A protein and the small-molecule ligand that binds it are described below.
Small molecule (SMILES): CC(C)C[C@H](NC(=O)[C@H](CO)NC(=O)[C@H](Cc1ccccc1)NC(=O)[C@H](CCC(N)=O)NC(=O)[C@@H]1CCCN1)C(=O)N[C@H](C=O)CC1=CN=C2C=CC=CC12

Sequence of chain 1.B:
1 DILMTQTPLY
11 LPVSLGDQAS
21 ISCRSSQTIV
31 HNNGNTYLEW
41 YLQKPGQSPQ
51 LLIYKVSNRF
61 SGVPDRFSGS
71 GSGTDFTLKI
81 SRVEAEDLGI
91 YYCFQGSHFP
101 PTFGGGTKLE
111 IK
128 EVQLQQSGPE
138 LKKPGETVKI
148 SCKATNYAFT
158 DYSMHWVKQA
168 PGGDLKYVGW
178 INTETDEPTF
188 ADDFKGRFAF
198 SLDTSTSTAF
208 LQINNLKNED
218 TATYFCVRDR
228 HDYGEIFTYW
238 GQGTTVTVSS

Binding-site contacts:
Ligand atom NE2 contacts residue ASP158 of chain 1.B at 3.2 Å (salt-bridge).
Ligand atom NE2 contacts residue GLU181 of chain 1.B at 3.6 Å.
Ligand atom OE1 contacts residue ASN179 of chain 1.B at 3.2 Å.
Ligand atom CD contacts residue THR180 of chain 1.B at 3.5 Å.
Ligand atom CE3 contacts residue PHE99 of chain 1.B at 3.3 Å (hydrophobic).
Ligand atom CH2 contacts residue PRO101 of chain 1.B at 3.4 Å (hydrophobic).
Ligand atom CG contacts residue PHE99 of chain 1.B at 3.6 Å (hydrophobic).
Ligand atom NE2 contacts residue TYR159 of chain 1.B at 3.4 Å.
Ligand atom NE1 contacts residue GLY96 of chain 1.B at 2.8 Å (h-bond).
Ligand atom CD contacts residue TYR159 of chain 1.B at 3.4 Å (hydrophobic).
Ligand atom O contacts residue ASP158 of chain 1.B at 3.5 Å (salt-bridge).
Ligand atom O contacts residue TRP177 of chain 1.B at 3.3 Å.
Ligand atom O contacts residue HIS31 of chain 1.B at 3.1 Å (h-bond).
Ligand atom OE1 contacts residue SER160 of chain 1.B at 2.9 Å (h-bond).
Ligand atom C contacts residue ASP158 of chain 1.B at 3.0 Å.
Ligand atom O contacts residue HIS228 of chain 1.B at 3.4 Å (h-bond).
Ligand atom CD2 contacts residue PHE99 of chain 1.B at 3.5 Å (hydrophobic).
Ligand atom CE3 contacts residue TRP177 of chain 1.B at 3.4 Å (hydrophobic).
Ligand atom N contacts residue TYR159 of chain 1.B at 3.6 Å.
Ligand atom CD contacts residue ASN179 of chain 1.B at 3.4 Å.
Ligand atom N contacts residue ASP158 of chain 1.B at 3.4 Å (salt-bridge).
Ligand atom CZ3 contacts residue TYR174 of chain 1.B at 3.1 Å (hydrophobic).
Ligand atom OG contacts residue HIS228 of chain 1.B at 3.3 Å (h-bond).
Ligand atom N contacts residue SER160 of chain 1.B at 3.1 Å (h-bond).
Ligand atom N contacts residue ASP158 of chain 1.B at 2.8 Å (salt-bridge).
Ligand atom CD2 contacts residue ASN33 of chain 1.B at 3.5 Å.
Ligand atom CB contacts residue PHE99 of chain 1.B at 3.6 Å (hydrophobic).
Ligand atom CD2 contacts residue HIS31 of chain 1.B at 3.6 Å.
Ligand atom CD1 contacts residue ASP226 of chain 1.B at 3.1 Å.
Ligand atom O contacts residue TYR159 of chain 1.B at 3.2 Å.
Ligand atom OE1 contacts residue THR180 of chain 1.B at 2.8 Å (h-bond).
Ligand atom CB contacts residue ASN179 of chain 1.B at 3.6 Å.
Ligand atom CA contacts residue ASP158 of chain 1.B at 3.0 Å.
Ligand atom CG contacts residue ASN179 of chain 1.B at 3.4 Å.
Ligand atom OE1 contacts residue TYR159 of chain 1.B at 3.6 Å.
Ligand atom NE2 contacts residue THR157 of chain 1.B at 2.7 Å (h-bond).
Ligand atom NE2 contacts residue THR180 of chain 1.B at 3.0 Å (h-bond).
Ligand atom CA contacts residue SER160 of chain 1.B at 3.6 Å.
Ligand atom CD1 contacts residue HIS162 of chain 1.B at 3.6 Å.
Ligand atom O contacts residue HIS228 of chain 1.B at 3.1 Å.